Sequence of chain 1.I:
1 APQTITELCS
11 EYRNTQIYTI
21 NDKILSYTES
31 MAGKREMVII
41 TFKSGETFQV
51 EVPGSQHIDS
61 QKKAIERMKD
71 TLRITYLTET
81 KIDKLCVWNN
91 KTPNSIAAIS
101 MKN

Sequence of chain 1.J:
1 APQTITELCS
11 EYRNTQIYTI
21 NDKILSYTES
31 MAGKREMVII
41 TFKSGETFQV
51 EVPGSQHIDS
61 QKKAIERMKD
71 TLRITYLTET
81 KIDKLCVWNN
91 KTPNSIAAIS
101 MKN

The protein below binds the small molecule below.
Small molecule (SMILES): O=C(NCc1ccccc1)c1cccc(O[C@H]2O[C@H](CO)[C@H](O)[C@H](O)[C@H]2O)c1

Binding-site contacts:
Ligand atom O1' contacts residue TYR12 of chain 1.I at 3.8 Å.
Ligand atom O4 contacts residue GLN56 of chain 1.I at 3.6 Å.
Ligand atom O4 contacts residue LYS91 of chain 1.I at 2.9 Å (salt-bridge).
Ligand atom C2 contacts residue LYS91 of chain 1.I at 3.6 Å.
Ligand atom C4 contacts residue TRP88 of chain 1.I at 3.6 Å (hydrophobic).
Ligand atom O6 contacts residue HIS57 of chain 1.I at 3.7 Å.
Ligand atom O4 contacts residue GLU51 of chain 1.I at 2.6 Å (salt-bridge).
Ligand atom C6B contacts residue GLU11 of chain 1.I at 3.0 Å.
Ligand atom O6 contacts residue TRP88 of chain 1.I at 3.7 Å.
Ligand atom N1' contacts residue TYR12 of chain 1.I at 3.4 Å.
Ligand atom O3 contacts residue LYS91 of chain 1.I at 2.8 Å (salt-bridge).
Ligand atom O3 contacts residue TRP88 of chain 1.I at 3.8 Å.
Ligand atom C5B contacts residue LYS34 of chain 1.J at 4.0 Å.
Ligand atom C2 contacts residue ASN90 of chain 1.I at 4.1 Å.
Ligand atom C1B contacts residue TYR12 of chain 1.I at 3.5 Å (hydrophobic).
Ligand atom O6 contacts residue GLN61 of chain 1.I at 3.1 Å (h-bond).
Ligand atom C6 contacts residue TRP88 of chain 1.I at 3.7 Å (hydrophobic).
Ligand atom C3 contacts residue TRP88 of chain 1.I at 3.5 Å (hydrophobic).
Ligand atom C2B contacts residue TYR12 of chain 1.I at 3.7 Å (hydrophobic).
Ligand atom O1' contacts residue ARG13 of chain 1.I at 3.7 Å.
Ligand atom C1B contacts residue GLU11 of chain 1.I at 3.5 Å.
Ligand atom C5 contacts residue TRP88 of chain 1.I at 3.7 Å (hydrophobic).
Ligand atom C7' contacts residue TYR12 of chain 1.I at 3.5 Å (hydrophobic).
Ligand atom O3 contacts residue ASN90 of chain 1.I at 3.0 Å (h-bond).
Ligand atom C6 contacts residue GLN56 of chain 1.I at 4.0 Å.
Ligand atom C3 contacts residue ASN90 of chain 1.I at 3.8 Å.
Ligand atom C2B contacts residue GLU11 of chain 1.I at 3.9 Å.
Ligand atom C6 contacts residue HIS57 of chain 1.I at 3.5 Å.
Ligand atom C4 contacts residue GLU51 of chain 1.I at 3.5 Å.
Ligand atom C5B contacts residue GLU11 of chain 1.I at 4.0 Å.
Ligand atom O5 contacts residue GLN56 of chain 1.I at 3.6 Å.
Ligand atom C6 contacts residue GLN61 of chain 1.I at 4.1 Å.
Ligand atom O3 contacts residue GLU51 of chain 1.I at 4.0 Å.
Ligand atom C4 contacts residue LYS91 of chain 1.I at 3.8 Å.
Ligand atom C3 contacts residue LYS91 of chain 1.I at 3.7 Å.
Ligand atom C7B contacts residue GLU11 of chain 1.I at 3.5 Å.
Ligand atom C6B contacts residue TYR12 of chain 1.I at 3.6 Å (hydrophobic).
Ligand atom O1 contacts residue TRP88 of chain 1.I at 3.8 Å.
Ligand atom C7B contacts residue TYR12 of chain 1.I at 3.4 Å (hydrophobic).
Ligand atom O2 contacts residue ASN90 of chain 1.I at 2.9 Å (h-bond).